Binding-site contacts:
Ligand atom NAA contacts residue NAP1 of chain 1.X at 3.4 Å.
Ligand atom C5 contacts residue PHE132 of chain 1.H at 3.5 Å (hydrophobic).
Ligand atom NAA contacts residue TYR213 of chain 1.H at 2.6 Å (h-bond).
Ligand atom C4 contacts residue PHE132 of chain 1.H at 3.5 Å (hydrophobic).
Ligand atom N4 contacts residue PHE132 of chain 1.H at 4.4 Å.
Ligand atom NAA contacts residue PHE132 of chain 1.H at 3.8 Å.
Ligand atom C7 contacts residue TYR213 of chain 1.H at 3.6 Å (hydrophobic).
Ligand atom C7 contacts residue PHE132 of chain 1.H at 3.6 Å (hydrophobic).
Ligand atom C6 contacts residue PHE132 of chain 1.H at 3.8 Å (hydrophobic).
Ligand atom N2 contacts residue NAP1 of chain 1.X at 3.3 Å (h-bond).
Ligand atom N1 contacts residue NAP1 of chain 1.X at 3.1 Å (h-bond).
Ligand atom C7 contacts residue NAP1 of chain 1.X at 3.6 Å.
Ligand atom C1 contacts residue VAL249 of chain 1.H at 3.8 Å (hydrophobic).
Ligand atom N2 contacts residue SER131 of chain 1.H at 4.3 Å.
Ligand atom C5 contacts residue NAP1 of chain 1.X at 3.5 Å.
Ligand atom N4 contacts residue NAP1 of chain 1.X at 3.9 Å.
Ligand atom C3 contacts residue NAP1 of chain 1.X at 3.7 Å.
Ligand atom NAA contacts residue ASP200 of chain 1.H at 3.8 Å.
Ligand atom C1 contacts residue NAP1 of chain 1.X at 3.8 Å.
Ligand atom C3 contacts residue PHE132 of chain 1.H at 3.4 Å (hydrophobic).
Ligand atom C4 contacts residue NAP1 of chain 1.X at 3.6 Å.
Ligand atom N1 contacts residue SER130 of chain 1.H at 4.0 Å.
Ligand atom N1 contacts residue TYR213 of chain 1.H at 3.7 Å.
Ligand atom N2 contacts residue SER130 of chain 1.H at 2.9 Å (h-bond).
Ligand atom C2 contacts residue NAP1 of chain 1.X at 3.6 Å.
Ligand atom C2 contacts residue PHE132 of chain 1.H at 3.8 Å (hydrophobic).
Ligand atom C8 contacts residue SER130 of chain 1.H at 3.9 Å.
Ligand atom N1 contacts residue PHE132 of chain 1.H at 3.5 Å.
Ligand atom N2 contacts residue PHE132 of chain 1.H at 3.5 Å.
Ligand atom C2 contacts residue ARG36 of chain 1.H at 3.7 Å.
Ligand atom C1 contacts residue ARG36 of chain 1.H at 3.9 Å.
Ligand atom C8 contacts residue PHE132 of chain 1.H at 3.3 Å (hydrophobic).
Ligand atom C6 contacts residue NAP1 of chain 1.X at 3.8 Å.
Ligand atom N4 contacts residue LEU248 of chain 1.H at 4.1 Å.
Ligand atom N3 contacts residue NAP1 of chain 1.X at 2.7 Å (h-bond).
Ligand atom C1 contacts residue PHE132 of chain 1.H at 4.0 Å (hydrophobic).
Ligand atom C8 contacts residue NAP1 of chain 1.X at 3.4 Å.
Ligand atom N3 contacts residue PHE132 of chain 1.H at 3.7 Å.

Sequence of chain 1.H:
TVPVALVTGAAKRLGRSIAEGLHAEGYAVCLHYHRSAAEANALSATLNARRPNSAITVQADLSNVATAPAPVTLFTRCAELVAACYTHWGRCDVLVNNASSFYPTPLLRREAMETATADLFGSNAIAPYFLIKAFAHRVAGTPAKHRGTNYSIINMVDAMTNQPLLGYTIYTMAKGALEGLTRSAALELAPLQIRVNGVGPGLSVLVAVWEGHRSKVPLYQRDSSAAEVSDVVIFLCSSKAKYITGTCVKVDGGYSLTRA

This small molecule binds to this protein.
Small molecule (SMILES): Nc1ccc2nc(N)nc(N)c2c1